Binding-site contacts:
Ligand atom C01 contacts residue SER52 of chain 1.A at 3.7 Å.
Ligand atom C12 contacts residue ARG78 of chain 1.A at 3.6 Å.
Ligand atom N02 contacts residue SER52 of chain 1.A at 3.2 Å (h-bond).
Ligand atom O16 contacts residue ASP150 of chain 1.A at 3.7 Å.
Ligand atom C09 contacts residue ASN41 of chain 1.A at 3.6 Å.
Ligand atom O16 contacts residue TRP51 of chain 1.A at 3.1 Å (h-bond).
Ligand atom N13 contacts residue LYS35 of chain 1.A at 3.0 Å (salt-bridge).
Ligand atom N15 contacts residue LYS35 of chain 1.A at 3.9 Å.
Ligand atom C05 contacts residue LEU113 of chain 1.A at 3.4 Å (hydrophobic).
Ligand atom C12 contacts residue LYS35 of chain 1.A at 3.1 Å.
Ligand atom C10 contacts residue TRP51 of chain 1.A at 3.4 Å (hydrophobic).
Ligand atom O17 contacts residue ARG78 of chain 1.A at 2.5 Å (salt-bridge).
Ligand atom C14 contacts residue TRP51 of chain 1.A at 3.5 Å (hydrophobic).
Ligand atom C01 contacts residue TRP102 of chain 1.A at 3.3 Å (hydrophobic).
Ligand atom C07 contacts residue MET108 of chain 1.A at 3.3 Å (hydrophobic).
Ligand atom C10 contacts residue ASN37 of chain 1.A at 4.0 Å.
Ligand atom C14 contacts residue SER52 of chain 1.A at 3.6 Å.
Ligand atom C03 contacts residue SER52 of chain 1.A at 3.8 Å.
Ligand atom O08 contacts residue MET108 of chain 1.A at 3.9 Å.
Ligand atom C11 contacts residue SER36 of chain 1.A at 3.8 Å.
Ligand atom C03 contacts residue LEU113 of chain 1.A at 3.7 Å (hydrophobic).
Ligand atom C12 contacts residue ASP150 of chain 1.A at 3.3 Å.
Ligand atom C06 contacts residue LEU54 of chain 1.A at 3.8 Å (hydrophobic).
Ligand atom C10 contacts residue LYS35 of chain 1.A at 4.0 Å.
Ligand atom C09 contacts residue TRP51 of chain 1.A at 3.7 Å (hydrophobic).
Ligand atom O16 contacts residue SER52 of chain 1.A at 3.4 Å (h-bond).
Ligand atom C04 contacts residue LEU113 of chain 1.A at 3.5 Å (hydrophobic).
Ligand atom O17 contacts residue ASP150 of chain 1.A at 3.3 Å (salt-bridge).
Ligand atom C06 contacts residue MET108 of chain 1.A at 3.7 Å (hydrophobic).
Ligand atom O17 contacts residue LYS35 of chain 1.A at 3.5 Å (salt-bridge).
Ligand atom C14 contacts residue LYS35 of chain 1.A at 3.4 Å.
Ligand atom C05 contacts residue SER52 of chain 1.A at 4.0 Å.
Ligand atom C14 contacts residue ASP150 of chain 1.A at 3.6 Å.
Ligand atom N15 contacts residue SER52 of chain 1.A at 2.9 Å (h-bond).
Ligand atom N15 contacts residue TRP51 of chain 1.A at 3.0 Å.
Ligand atom C11 contacts residue ASN37 of chain 1.A at 3.5 Å.
Ligand atom C09 contacts residue ASN37 of chain 1.A at 3.5 Å.
Ligand atom N13 contacts residue ASP150 of chain 1.A at 2.5 Å (salt-bridge).
Ligand atom O16 contacts residue THR53 of chain 1.A at 3.4 Å.
Ligand atom C11 contacts residue LYS35 of chain 1.A at 3.6 Å.

The protein below binds the small molecule below.
Small molecule (SMILES): CN(CC1=NC(=O)NC(=O)C1)Cc1ccco1

Sequence of chain 1.A:
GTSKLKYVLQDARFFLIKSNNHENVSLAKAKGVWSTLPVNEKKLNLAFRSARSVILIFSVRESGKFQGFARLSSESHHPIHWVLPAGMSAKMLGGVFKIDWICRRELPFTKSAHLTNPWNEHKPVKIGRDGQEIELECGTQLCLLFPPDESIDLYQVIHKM